Sequence of chain 1.B:
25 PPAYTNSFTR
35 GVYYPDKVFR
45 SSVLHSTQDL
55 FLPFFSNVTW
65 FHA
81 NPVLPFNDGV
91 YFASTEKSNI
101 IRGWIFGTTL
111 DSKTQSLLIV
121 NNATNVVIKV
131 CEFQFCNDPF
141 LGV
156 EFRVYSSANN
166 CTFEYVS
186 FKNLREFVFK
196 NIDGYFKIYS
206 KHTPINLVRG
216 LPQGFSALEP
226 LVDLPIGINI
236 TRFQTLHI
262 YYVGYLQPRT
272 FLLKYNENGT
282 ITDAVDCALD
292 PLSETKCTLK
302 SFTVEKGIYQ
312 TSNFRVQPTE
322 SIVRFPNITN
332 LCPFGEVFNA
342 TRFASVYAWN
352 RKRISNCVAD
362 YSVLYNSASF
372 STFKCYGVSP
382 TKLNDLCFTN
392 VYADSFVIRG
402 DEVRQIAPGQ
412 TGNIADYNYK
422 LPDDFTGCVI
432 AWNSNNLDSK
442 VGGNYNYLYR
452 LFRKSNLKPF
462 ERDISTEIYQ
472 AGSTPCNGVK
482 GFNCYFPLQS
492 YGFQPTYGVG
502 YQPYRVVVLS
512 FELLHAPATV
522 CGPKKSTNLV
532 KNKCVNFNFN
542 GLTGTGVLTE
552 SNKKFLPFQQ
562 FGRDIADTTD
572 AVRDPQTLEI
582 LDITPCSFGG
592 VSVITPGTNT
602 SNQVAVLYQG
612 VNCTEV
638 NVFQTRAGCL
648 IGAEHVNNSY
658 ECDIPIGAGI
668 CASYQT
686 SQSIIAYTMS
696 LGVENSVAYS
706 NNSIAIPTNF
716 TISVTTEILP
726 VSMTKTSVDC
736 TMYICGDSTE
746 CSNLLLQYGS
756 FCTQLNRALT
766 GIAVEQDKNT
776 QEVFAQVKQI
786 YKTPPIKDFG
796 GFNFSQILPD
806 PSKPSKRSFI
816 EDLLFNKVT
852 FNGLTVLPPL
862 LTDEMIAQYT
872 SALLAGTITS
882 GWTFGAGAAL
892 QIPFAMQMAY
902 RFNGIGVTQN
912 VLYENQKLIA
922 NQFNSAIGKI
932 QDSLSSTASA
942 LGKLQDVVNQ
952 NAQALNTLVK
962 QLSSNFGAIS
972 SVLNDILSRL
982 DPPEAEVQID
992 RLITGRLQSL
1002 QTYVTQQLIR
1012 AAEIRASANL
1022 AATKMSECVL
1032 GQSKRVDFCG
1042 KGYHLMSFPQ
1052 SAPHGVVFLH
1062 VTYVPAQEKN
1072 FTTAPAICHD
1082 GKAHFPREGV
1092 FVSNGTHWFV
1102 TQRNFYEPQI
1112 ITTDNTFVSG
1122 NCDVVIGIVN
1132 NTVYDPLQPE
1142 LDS

Binding-site contacts:
Ligand atom C2 contacts residue ASN279 of chain 1.B at 2.5 Å.
Ligand atom O5 contacts residue LYS555 of chain 1.A at 3.8 Å.
Ligand atom C3 contacts residue ASN279 of chain 1.B at 3.8 Å.
Ligand atom C6 contacts residue LYS555 of chain 1.A at 4.4 Å.
Ligand atom C7 contacts residue ASN279 of chain 1.B at 3.4 Å.
Ligand atom C1 contacts residue ASN279 of chain 1.B at 1.4 Å.
Ligand atom O5 contacts residue ASN279 of chain 1.B at 2.4 Å (h-bond).
Ligand atom N2 contacts residue ASN279 of chain 1.B at 2.9 Å (h-bond).
Ligand atom C8 contacts residue ASN279 of chain 1.B at 3.9 Å.
Ligand atom C8 contacts residue GLU278 of chain 1.B at 4.0 Å.
Ligand atom C4 contacts residue ASN279 of chain 1.B at 4.2 Å.
Ligand atom C7 contacts residue ASN277 of chain 1.B at 4.3 Å.
Ligand atom C5 contacts residue ASN279 of chain 1.B at 3.7 Å.
Ligand atom O7 contacts residue ASN279 of chain 1.B at 3.6 Å (h-bond).
Ligand atom O7 contacts residue ASN277 of chain 1.B at 4.0 Å.
Ligand atom C8 contacts residue ASN277 of chain 1.B at 4.0 Å.
Ligand atom O6 contacts residue LYS555 of chain 1.A at 4.0 Å.

A small-molecule ligand and the protein it binds are described below.
Small molecule (SMILES): CC(=O)N[C@@H]1[C@@H](O)[C@H](O)[C@@H](CO)O[C@H]1O

Sequence of chain 1.A:
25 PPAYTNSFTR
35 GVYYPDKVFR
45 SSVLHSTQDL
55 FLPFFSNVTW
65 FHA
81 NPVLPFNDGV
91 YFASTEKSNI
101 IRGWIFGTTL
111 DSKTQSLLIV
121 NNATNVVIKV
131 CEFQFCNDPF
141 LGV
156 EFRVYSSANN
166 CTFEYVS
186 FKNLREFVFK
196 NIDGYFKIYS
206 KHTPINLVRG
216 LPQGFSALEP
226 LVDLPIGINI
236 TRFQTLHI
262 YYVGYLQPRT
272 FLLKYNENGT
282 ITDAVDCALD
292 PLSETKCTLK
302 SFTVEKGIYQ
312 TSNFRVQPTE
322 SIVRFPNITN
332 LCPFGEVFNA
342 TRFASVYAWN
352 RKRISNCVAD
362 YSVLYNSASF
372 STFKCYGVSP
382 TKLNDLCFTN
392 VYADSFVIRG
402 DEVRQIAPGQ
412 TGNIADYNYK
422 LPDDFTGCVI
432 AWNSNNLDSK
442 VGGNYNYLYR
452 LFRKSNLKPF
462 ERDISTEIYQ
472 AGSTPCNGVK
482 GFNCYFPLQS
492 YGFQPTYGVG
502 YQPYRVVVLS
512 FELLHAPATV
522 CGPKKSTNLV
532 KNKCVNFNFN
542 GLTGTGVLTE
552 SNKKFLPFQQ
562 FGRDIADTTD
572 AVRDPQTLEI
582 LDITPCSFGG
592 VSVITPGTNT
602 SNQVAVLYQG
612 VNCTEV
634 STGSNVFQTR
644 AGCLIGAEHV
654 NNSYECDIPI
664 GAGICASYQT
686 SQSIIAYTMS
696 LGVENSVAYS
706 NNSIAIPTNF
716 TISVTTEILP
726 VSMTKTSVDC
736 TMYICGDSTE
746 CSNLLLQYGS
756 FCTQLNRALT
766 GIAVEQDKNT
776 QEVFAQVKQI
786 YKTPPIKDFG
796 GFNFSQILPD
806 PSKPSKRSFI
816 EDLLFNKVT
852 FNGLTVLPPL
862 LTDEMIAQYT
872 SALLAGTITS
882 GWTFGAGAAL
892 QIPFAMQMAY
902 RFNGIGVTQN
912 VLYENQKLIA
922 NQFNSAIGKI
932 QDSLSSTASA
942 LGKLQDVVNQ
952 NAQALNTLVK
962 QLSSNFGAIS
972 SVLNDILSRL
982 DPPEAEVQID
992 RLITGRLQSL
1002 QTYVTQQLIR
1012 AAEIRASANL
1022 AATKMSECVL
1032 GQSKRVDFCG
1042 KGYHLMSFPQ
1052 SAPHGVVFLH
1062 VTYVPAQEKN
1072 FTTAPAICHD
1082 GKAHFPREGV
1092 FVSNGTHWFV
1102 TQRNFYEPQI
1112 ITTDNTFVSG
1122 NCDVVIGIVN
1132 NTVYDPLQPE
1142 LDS